Binding-site contacts:
Ligand atom O3P contacts residue ARG213 of chain 1.A at 2.3 Å (salt-bridge).
Ligand atom C6 contacts residue GLN165 of chain 1.A at 4.4 Å.
Ligand atom C4 contacts residue SER159 of chain 1.A at 3.7 Å.
Ligand atom O3X contacts residue LYS245 of chain 1.A at 2.8 Å (salt-bridge).
Ligand atom O4 contacts residue ASP161 of chain 1.A at 4.3 Å.
Ligand atom O2X contacts residue LYS245 of chain 1.A at 3.1 Å (salt-bridge).
Ligand atom O2 contacts residue ARG217 of chain 1.A at 3.6 Å.
Ligand atom C2 contacts residue ILE200 of chain 1.A at 3.9 Å (hydrophobic).
Ligand atom O6 contacts residue ARG202 of chain 1.A at 4.4 Å.
Ligand atom O3P contacts residue GLY137 of chain 1.A at 4.5 Å.
Ligand atom C3 contacts residue SER159 of chain 1.A at 4.4 Å.
Ligand atom P' contacts residue ARG217 of chain 1.A at 3.6 Å.
Ligand atom O2 contacts residue ILE200 of chain 1.A at 3.9 Å.
Ligand atom O1 contacts residue LYS245 of chain 1.A at 4.4 Å.
Ligand atom O4 contacts residue SER159 of chain 1.A at 3.4 Å (h-bond).
Ligand atom O3 contacts residue ASP161 of chain 1.A at 3.9 Å.
Ligand atom P' contacts residue LYS245 of chain 1.A at 3.5 Å.
Ligand atom O3 contacts residue SER159 of chain 1.A at 3.7 Å.
Ligand atom P contacts residue ARG213 of chain 1.A at 3.5 Å.
Ligand atom C2 contacts residue ARG217 of chain 1.A at 4.0 Å.
Ligand atom C5 contacts residue ARG202 of chain 1.A at 3.8 Å.
Ligand atom O1P contacts residue GLY137 of chain 1.A at 4.1 Å.
Ligand atom O2P contacts residue ALA135 of chain 1.A at 4.2 Å.
Ligand atom C1 contacts residue ARG217 of chain 1.A at 3.6 Å.
Ligand atom C2 contacts residue ARG202 of chain 1.A at 4.0 Å.
Ligand atom P contacts residue GLY137 of chain 1.A at 3.8 Å.
Ligand atom O5 contacts residue ARG217 of chain 1.A at 4.3 Å.
Ligand atom C6 contacts residue ARG202 of chain 1.A at 3.8 Å.
Ligand atom O2P contacts residue ARG213 of chain 1.A at 3.6 Å.
Ligand atom P contacts residue SER136 of chain 1.A at 4.4 Å.
Ligand atom O3P contacts residue ARG202 of chain 1.A at 4.4 Å.
Ligand atom O2P contacts residue GLY137 of chain 1.A at 2.7 Å (h-bond).
Ligand atom O2P contacts residue SER136 of chain 1.A at 3.5 Å.
Ligand atom O5 contacts residue ARG202 of chain 1.A at 2.7 Å (salt-bridge).
Ligand atom O1P contacts residue SER136 of chain 1.A at 3.7 Å.
Ligand atom O1 contacts residue ARG217 of chain 1.A at 4.1 Å.
Ligand atom O1X contacts residue ARG217 of chain 1.A at 3.2 Å (salt-bridge).
Ligand atom O3X contacts residue ARG217 of chain 1.A at 2.7 Å (salt-bridge).
Ligand atom O3 contacts residue VAL163 of chain 1.A at 3.5 Å.
Ligand atom C1 contacts residue ARG202 of chain 1.A at 3.3 Å.

This protein binds this small molecule.
Small molecule (SMILES): O=P(O)(O)OC[C@H]1O[C@H](O[P](=O)([O-])O)[C@H](O)[C@@H](O)[C@@H]1O

Sequence of chain 1.A:
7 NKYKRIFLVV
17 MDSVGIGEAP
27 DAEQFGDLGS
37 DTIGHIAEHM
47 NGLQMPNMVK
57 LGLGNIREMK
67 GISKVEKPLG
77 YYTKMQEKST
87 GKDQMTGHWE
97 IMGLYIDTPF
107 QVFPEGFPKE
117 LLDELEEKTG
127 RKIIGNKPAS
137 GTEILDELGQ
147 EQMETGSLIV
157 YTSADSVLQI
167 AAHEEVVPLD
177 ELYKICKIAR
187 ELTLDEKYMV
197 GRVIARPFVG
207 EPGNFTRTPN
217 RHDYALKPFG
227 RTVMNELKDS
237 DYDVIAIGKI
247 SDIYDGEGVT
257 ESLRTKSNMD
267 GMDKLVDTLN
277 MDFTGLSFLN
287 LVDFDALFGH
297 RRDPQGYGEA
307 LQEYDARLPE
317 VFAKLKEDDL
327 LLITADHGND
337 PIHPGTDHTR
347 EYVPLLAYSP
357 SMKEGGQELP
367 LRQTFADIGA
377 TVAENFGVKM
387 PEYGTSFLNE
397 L